The small molecule below binds the protein below.
Small molecule (SMILES): O=c1ccn([C@@H]2O[C@H](CO[P](=O)(O)O[P](=O)(O)O[C@H]3O[C@H](CO)[C@@H](F)[C@H](O)[C@H]3O)[C@@H](O)[C@H]2O)c(=O)[nH]1

Binding-site contacts:
Ligand atom O2B contacts residue ARG337 of chain 1.B at 3.2 Å (salt-bridge).
Ligand atom C5' contacts residue NAD1 of chain 1.H at 3.5 Å.
Ligand atom PB contacts residue ASN204 of chain 1.B at 3.4 Å.
Ligand atom O2A contacts residue LEU224 of chain 1.B at 2.8 Å (h-bond).
Ligand atom C2 contacts residue LEU224 of chain 1.B at 3.5 Å (hydrophobic).
Ligand atom C6' contacts residue LEU104 of chain 1.B at 3.5 Å (hydrophobic).
Ligand atom N1 contacts residue LEU224 of chain 1.B at 3.5 Å.
Ligand atom C4 contacts residue PHE257 of chain 1.B at 3.3 Å (hydrophobic).
Ligand atom N3 contacts residue PRO255 of chain 1.B at 2.9 Å (h-bond).
Ligand atom O1B contacts residue ASN204 of chain 1.B at 3.0 Å (h-bond).
Ligand atom C3D contacts residue ASP340 of chain 1.B at 3.5 Å.
Ligand atom O3A contacts residue ASN204 of chain 1.B at 2.9 Å (h-bond).
Ligand atom O3D contacts residue ASP340 of chain 1.B at 3.5 Å (salt-bridge).
Ligand atom O2D contacts residue ASP340 of chain 1.B at 2.5 Å (salt-bridge).
Ligand atom O2A contacts residue HIS223 of chain 1.B at 3.1 Å.
Ligand atom O2 contacts residue PHE257 of chain 1.B at 2.8 Å (h-bond).
Ligand atom C2 contacts residue PHE257 of chain 1.B at 3.5 Å (hydrophobic).
Ligand atom F4' contacts residue SER144 of chain 1.B at 2.9 Å.
Ligand atom O4 contacts residue ILE227 of chain 1.B at 3.5 Å.
Ligand atom O1A contacts residue ARG337 of chain 1.B at 2.8 Å (salt-bridge).
Ligand atom O6' contacts residue LEU104 of chain 1.B at 2.5 Å (h-bond).
Ligand atom O3' contacts residue SER144 of chain 1.B at 2.7 Å (h-bond).
Ligand atom O4' contacts residue LEU224 of chain 1.B at 3.5 Å.
Ligand atom O6' contacts residue HIS223 of chain 1.B at 2.9 Å (h-bond).
Ligand atom O2' contacts residue LEU344 of chain 1.B at 3.5 Å.
Ligand atom O3' contacts residue ALA145 of chain 1.B at 3.5 Å (h-bond).
Ligand atom O5' contacts residue VAL106 of chain 1.B at 3.5 Å.
Ligand atom O1A contacts residue THR222 of chain 1.B at 3.6 Å (h-bond).
Ligand atom F4' contacts residue NAD1 of chain 1.H at 3.0 Å.
Ligand atom O2D contacts residue PHE257 of chain 1.B at 3.5 Å.
Ligand atom O1B contacts residue ARG270 of chain 1.B at 2.6 Å (salt-bridge).
Ligand atom O2' contacts residue ASN204 of chain 1.B at 3.1 Å (h-bond).
Ligand atom O3' contacts residue PHE203 of chain 1.B at 3.1 Å (h-bond).
Ligand atom N3 contacts residue PHE257 of chain 1.B at 3.5 Å.
Ligand atom O3D contacts residue CYS268 of chain 1.B at 3.0 Å.
Ligand atom O2 contacts residue ILE256 of chain 1.B at 3.5 Å.
Ligand atom C4' contacts residue NAD1 of chain 1.H at 3.1 Å.
Ligand atom C2D contacts residue ASP340 of chain 1.B at 3.4 Å.
Ligand atom F4' contacts residue TYR175 of chain 1.B at 2.9 Å.
Ligand atom C3' contacts residue PHE203 of chain 1.B at 3.4 Å (hydrophobic).

Sequence of chain 1.B:
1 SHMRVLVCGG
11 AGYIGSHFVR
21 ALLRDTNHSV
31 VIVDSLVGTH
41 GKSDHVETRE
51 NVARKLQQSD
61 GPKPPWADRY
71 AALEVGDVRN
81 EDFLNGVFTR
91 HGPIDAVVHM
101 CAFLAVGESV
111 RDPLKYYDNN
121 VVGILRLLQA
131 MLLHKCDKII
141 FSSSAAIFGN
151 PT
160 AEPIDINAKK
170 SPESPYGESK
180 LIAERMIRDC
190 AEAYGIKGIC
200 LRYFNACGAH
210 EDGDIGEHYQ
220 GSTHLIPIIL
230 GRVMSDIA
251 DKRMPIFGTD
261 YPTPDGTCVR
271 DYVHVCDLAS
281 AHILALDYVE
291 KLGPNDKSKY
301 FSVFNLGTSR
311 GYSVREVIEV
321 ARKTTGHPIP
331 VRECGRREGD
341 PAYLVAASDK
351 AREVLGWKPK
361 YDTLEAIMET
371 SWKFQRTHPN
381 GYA